The protein below binds the small molecule below.
Small molecule (SMILES): Nc1ncnc2c1ncn2[C@@H]1O[C@H](COP(=O)(O)OP(=O)(O)OP(O)(O)=S)[C@@H](O)[C@H]1O

Binding-site contacts:
Ligand atom C5' contacts residue GLY202 of chain 1.E at 3.4 Å.
Ligand atom N3 contacts residue ASP410 of chain 1.D at 3.8 Å.
Ligand atom PG contacts residue SER204 of chain 1.E at 3.2 Å.
Ligand atom N1 contacts residue LEU246 of chain 1.E at 3.6 Å.
Ligand atom N6 contacts residue TYR408 of chain 1.D at 3.3 Å (h-bond).
Ligand atom O2' contacts residue LYS423 of chain 1.E at 3.3 Å.
Ligand atom O3G contacts residue SER204 of chain 1.E at 2.5 Å (h-bond).
Ligand atom O3A contacts residue GLY202 of chain 1.E at 3.2 Å (h-bond).
Ligand atom C8 contacts residue ARG407 of chain 1.D at 3.7 Å.
Ligand atom C6 contacts residue TYR408 of chain 1.D at 3.7 Å (hydrophobic).
Ligand atom PG contacts residue MG1 of chain 1.Q at 3.4 Å.
Ligand atom O2A contacts residue ARG236 of chain 1.E at 2.8 Å (salt-bridge).
Ligand atom O2G contacts residue ARG407 of chain 1.D at 3.1 Å (salt-bridge).
Ligand atom O5' contacts residue ARG236 of chain 1.E at 3.5 Å (salt-bridge).
Ligand atom O2G contacts residue MG1 of chain 1.Q at 2.0 Å.
Ligand atom O3B contacts residue MG1 of chain 1.Q at 3.8 Å.
Ligand atom O2B contacts residue ASN200 of chain 1.E at 3.4 Å (h-bond).
Ligand atom O1B contacts residue MG1 of chain 1.Q at 3.5 Å.
Ligand atom O3G contacts residue ASP311 of chain 1.E at 3.7 Å.
Ligand atom O3A contacts residue LYS203 of chain 1.E at 3.8 Å.
Ligand atom O2A contacts residue SER204 of chain 1.E at 3.2 Å.
Ligand atom C6 contacts residue GLY409 of chain 1.D at 3.8 Å.
Ligand atom O1B contacts residue GLY202 of chain 1.E at 3.7 Å.
Ligand atom C2' contacts residue GLY409 of chain 1.D at 3.5 Å.
Ligand atom PB contacts residue MG1 of chain 1.Q at 3.2 Å.
Ligand atom PB contacts residue LYS203 of chain 1.E at 3.8 Å.
Ligand atom O1B contacts residue LYS203 of chain 1.E at 2.5 Å (salt-bridge).
Ligand atom O2B contacts residue MG1 of chain 1.Q at 2.0 Å.
Ligand atom C3' contacts residue ASN200 of chain 1.E at 3.4 Å.
Ligand atom C6 contacts residue LEU246 of chain 1.E at 3.6 Å (hydrophobic).
Ligand atom O2' contacts residue ASP410 of chain 1.D at 2.8 Å (salt-bridge).
Ligand atom O3' contacts residue ASN200 of chain 1.E at 3.0 Å (h-bond).
Ligand atom O3B contacts residue SER204 of chain 1.E at 3.2 Å (h-bond).
Ligand atom N7 contacts residue ARG407 of chain 1.D at 3.0 Å (salt-bridge).
Ligand atom N3 contacts residue GLY409 of chain 1.D at 3.8 Å.
Ligand atom S1G contacts residue ARG407 of chain 1.D at 3.6 Å (salt-bridge).
Ligand atom O2A contacts residue LEU205 of chain 1.E at 3.5 Å (h-bond).
Ligand atom PA contacts residue ARG236 of chain 1.E at 3.5 Å.
Ligand atom S1G contacts residue SER204 of chain 1.E at 3.8 Å.
Ligand atom N1 contacts residue GLY409 of chain 1.D at 3.8 Å.

Sequence of chain 1.E:
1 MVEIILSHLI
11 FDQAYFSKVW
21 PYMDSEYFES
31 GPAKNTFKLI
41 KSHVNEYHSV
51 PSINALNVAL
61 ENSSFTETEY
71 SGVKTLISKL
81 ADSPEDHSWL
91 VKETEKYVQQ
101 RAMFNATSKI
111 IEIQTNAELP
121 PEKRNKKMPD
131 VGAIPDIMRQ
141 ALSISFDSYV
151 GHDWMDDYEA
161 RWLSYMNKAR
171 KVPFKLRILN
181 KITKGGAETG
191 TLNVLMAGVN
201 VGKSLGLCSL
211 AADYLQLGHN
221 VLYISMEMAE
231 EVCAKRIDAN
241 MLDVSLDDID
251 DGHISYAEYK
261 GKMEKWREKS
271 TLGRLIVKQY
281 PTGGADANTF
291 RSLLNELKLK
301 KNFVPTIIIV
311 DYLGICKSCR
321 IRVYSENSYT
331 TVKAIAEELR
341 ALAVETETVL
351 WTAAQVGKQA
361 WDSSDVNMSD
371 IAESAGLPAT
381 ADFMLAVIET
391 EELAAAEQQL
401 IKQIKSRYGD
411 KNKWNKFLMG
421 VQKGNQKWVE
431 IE

Sequence of chain 1.D:
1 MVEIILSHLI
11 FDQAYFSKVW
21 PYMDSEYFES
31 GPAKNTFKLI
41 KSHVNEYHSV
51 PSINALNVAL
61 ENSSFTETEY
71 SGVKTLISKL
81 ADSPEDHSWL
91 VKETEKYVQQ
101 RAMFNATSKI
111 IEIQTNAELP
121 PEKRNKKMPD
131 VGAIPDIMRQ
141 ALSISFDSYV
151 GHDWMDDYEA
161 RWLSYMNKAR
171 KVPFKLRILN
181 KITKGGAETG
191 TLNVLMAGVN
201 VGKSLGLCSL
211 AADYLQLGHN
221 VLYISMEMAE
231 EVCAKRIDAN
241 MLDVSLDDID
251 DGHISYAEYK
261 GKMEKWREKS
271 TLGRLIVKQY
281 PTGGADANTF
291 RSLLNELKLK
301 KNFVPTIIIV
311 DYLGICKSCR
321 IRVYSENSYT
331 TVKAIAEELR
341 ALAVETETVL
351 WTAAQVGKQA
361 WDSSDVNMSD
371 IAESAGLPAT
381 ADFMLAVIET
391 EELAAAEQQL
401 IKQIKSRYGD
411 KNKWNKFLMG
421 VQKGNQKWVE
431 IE